Binding-site contacts:
Ligand atom O6 contacts residue NAI1 of chain 1.C at 3.3 Å.
Ligand atom C1 contacts residue ILE386 of chain 1.A at 4.1 Å (hydrophobic).
Ligand atom O2 contacts residue HIS316 of chain 1.A at 2.7 Å (h-bond).
Ligand atom C4 contacts residue ASN313 of chain 1.A at 3.4 Å.
Ligand atom O3 contacts residue NAI1 of chain 1.C at 3.2 Å.
Ligand atom O2 contacts residue ARG397 of chain 1.A at 3.1 Å (salt-bridge).
Ligand atom O1B contacts residue ILE386 of chain 1.A at 3.8 Å.
Ligand atom O1B contacts residue ARG397 of chain 1.A at 2.9 Å (salt-bridge).
Ligand atom C1 contacts residue ARG397 of chain 1.A at 3.7 Å.
Ligand atom O4 contacts residue HIS381 of chain 1.A at 3.4 Å.
Ligand atom C3 contacts residue ASN313 of chain 1.A at 3.4 Å.
Ligand atom C5 contacts residue NAI1 of chain 1.C at 3.1 Å.
Ligand atom O1B contacts residue LYS393 of chain 1.A at 2.9 Å (salt-bridge).
Ligand atom C2 contacts residue HIS316 of chain 1.A at 3.3 Å.
Ligand atom O2 contacts residue ILE386 of chain 1.A at 3.9 Å.
Ligand atom C3 contacts residue HIS316 of chain 1.A at 4.0 Å.
Ligand atom O1A contacts residue LYS393 of chain 1.A at 3.7 Å.
Ligand atom C5 contacts residue ASN313 of chain 1.A at 3.5 Å.
Ligand atom O4 contacts residue ILE245 of chain 1.A at 4.1 Å.
Ligand atom C6 contacts residue NAI1 of chain 1.C at 3.8 Å.
Ligand atom O6 contacts residue ASP243 of chain 1.A at 2.6 Å (salt-bridge).
Ligand atom O5 contacts residue NAI1 of chain 1.C at 3.3 Å.
Ligand atom C4 contacts residue HIS316 of chain 1.A at 3.5 Å.
Ligand atom C6 contacts residue ASP243 of chain 1.A at 3.4 Å.
Ligand atom O6 contacts residue ARG244 of chain 1.A at 3.2 Å (salt-bridge).
Ligand atom C6 contacts residue LYS308 of chain 1.A at 3.6 Å.
Ligand atom C2 contacts residue ASN313 of chain 1.A at 3.9 Å.
Ligand atom C1 contacts residue LYS393 of chain 1.A at 3.7 Å.
Ligand atom C2 contacts residue ARG397 of chain 1.A at 4.1 Å.
Ligand atom C6 contacts residue LEU312 of chain 1.A at 3.8 Å (hydrophobic).
Ligand atom O4 contacts residue HIS316 of chain 1.A at 3.4 Å.
Ligand atom O4 contacts residue NAI1 of chain 1.C at 2.9 Å (h-bond).
Ligand atom O2 contacts residue ASN313 of chain 1.A at 3.1 Å (h-bond).
Ligand atom C5 contacts residue LYS308 of chain 1.A at 3.7 Å.
Ligand atom O5 contacts residue ASN204 of chain 1.A at 3.0 Å (h-bond).
Ligand atom O6 contacts residue LYS308 of chain 1.A at 3.2 Å (salt-bridge).
Ligand atom O5 contacts residue ASN313 of chain 1.A at 2.8 Å (h-bond).
Ligand atom O5 contacts residue LYS308 of chain 1.A at 2.7 Å (salt-bridge).
Ligand atom O1A contacts residue ILE386 of chain 1.A at 3.7 Å.
Ligand atom C4 contacts residue NAI1 of chain 1.C at 3.8 Å.

Sequence of chain 1.A:
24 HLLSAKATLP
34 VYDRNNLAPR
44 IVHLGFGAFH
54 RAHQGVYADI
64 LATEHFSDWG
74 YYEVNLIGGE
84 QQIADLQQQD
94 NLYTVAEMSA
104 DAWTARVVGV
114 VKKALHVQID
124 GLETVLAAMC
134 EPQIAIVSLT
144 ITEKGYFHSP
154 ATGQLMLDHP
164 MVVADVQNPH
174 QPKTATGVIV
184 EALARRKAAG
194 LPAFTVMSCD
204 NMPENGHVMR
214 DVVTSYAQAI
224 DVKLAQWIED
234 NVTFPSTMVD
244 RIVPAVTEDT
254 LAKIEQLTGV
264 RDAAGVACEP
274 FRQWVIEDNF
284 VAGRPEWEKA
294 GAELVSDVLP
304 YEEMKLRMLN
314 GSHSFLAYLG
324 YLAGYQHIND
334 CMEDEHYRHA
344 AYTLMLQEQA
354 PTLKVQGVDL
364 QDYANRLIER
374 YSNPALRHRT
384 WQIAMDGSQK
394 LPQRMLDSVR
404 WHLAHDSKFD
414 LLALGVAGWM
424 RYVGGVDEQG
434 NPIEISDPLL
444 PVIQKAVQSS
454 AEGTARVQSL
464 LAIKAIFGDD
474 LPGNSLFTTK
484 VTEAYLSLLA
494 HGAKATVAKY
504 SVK

The small molecule below binds the protein below.
Small molecule (SMILES): O=C(O)[C@@H](O)[C@@H](O)[C@H](O)[C@H](O)CO